This protein binds this small molecule.
Small molecule (SMILES): N[C@@H](CCC(=O)O)C(=O)O

Sequence of chain 1.D:
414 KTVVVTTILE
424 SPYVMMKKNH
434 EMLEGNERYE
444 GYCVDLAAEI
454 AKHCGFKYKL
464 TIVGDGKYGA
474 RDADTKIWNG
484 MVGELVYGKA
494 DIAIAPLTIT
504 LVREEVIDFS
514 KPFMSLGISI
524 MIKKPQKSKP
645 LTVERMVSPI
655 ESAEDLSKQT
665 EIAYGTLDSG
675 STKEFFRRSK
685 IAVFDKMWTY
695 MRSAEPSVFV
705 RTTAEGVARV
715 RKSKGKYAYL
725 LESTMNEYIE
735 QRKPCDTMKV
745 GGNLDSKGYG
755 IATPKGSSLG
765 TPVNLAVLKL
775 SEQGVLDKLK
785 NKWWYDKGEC

Binding-site contacts:
Ligand atom C contacts residue THR501 of chain 1.D at 3.4 Å.
Ligand atom N contacts residue GLU726 of chain 1.D at 3.1 Å (salt-bridge).
Ligand atom OXT contacts residue LEU500 of chain 1.D at 3.3 Å.
Ligand atom OE2 contacts residue THR676 of chain 1.D at 3.6 Å.
Ligand atom C contacts residue SER675 of chain 1.D at 3.7 Å.
Ligand atom OE2 contacts residue SER675 of chain 1.D at 3.4 Å (h-bond).
Ligand atom N contacts residue TYR753 of chain 1.D at 3.2 Å.
Ligand atom CG contacts residue GLU726 of chain 1.D at 3.6 Å.
Ligand atom OE2 contacts residue LEU671 of chain 1.D at 3.9 Å.
Ligand atom CG contacts residue TYR471 of chain 1.D at 4.0 Å (hydrophobic).
Ligand atom CD contacts residue THR676 of chain 1.D at 4.2 Å.
Ligand atom CD contacts residue GLU726 of chain 1.D at 3.8 Å.
Ligand atom OXT contacts residue TYR471 of chain 1.D at 3.7 Å.
Ligand atom CA contacts residue SER675 of chain 1.D at 3.9 Å.
Ligand atom O contacts residue GLY674 of chain 1.D at 3.7 Å.
Ligand atom CB contacts residue GLU726 of chain 1.D at 4.0 Å.
Ligand atom N contacts residue TYR471 of chain 1.D at 4.2 Å.
Ligand atom OE1 contacts residue GLU726 of chain 1.D at 3.6 Å.
Ligand atom O contacts residue ARG506 of chain 1.D at 2.8 Å (salt-bridge).
Ligand atom OE2 contacts residue GLU726 of chain 1.D at 4.2 Å.
Ligand atom C contacts residue PRO499 of chain 1.D at 4.1 Å (hydrophobic).
Ligand atom O contacts residue SER675 of chain 1.D at 2.8 Å (h-bond).
Ligand atom CB contacts residue SER675 of chain 1.D at 4.1 Å.
Ligand atom CA contacts residue GLU726 of chain 1.D at 3.2 Å.
Ligand atom C contacts residue TYR471 of chain 1.D at 3.8 Å (hydrophobic).
Ligand atom CD contacts residue LEU671 of chain 1.D at 3.8 Å (hydrophobic).
Ligand atom N contacts residue PRO499 of chain 1.D at 3.1 Å (h-bond).
Ligand atom C contacts residue ARG506 of chain 1.D at 3.5 Å.
Ligand atom CA contacts residue PRO499 of chain 1.D at 4.1 Å (hydrophobic).
Ligand atom OE1 contacts residue LEU725 of chain 1.D at 4.1 Å.
Ligand atom N contacts residue THR501 of chain 1.D at 3.0 Å (h-bond).
Ligand atom OE2 contacts residue GLY674 of chain 1.D at 3.5 Å.
Ligand atom O contacts residue TYR471 of chain 1.D at 3.6 Å.
Ligand atom OXT contacts residue ARG506 of chain 1.D at 3.1 Å (salt-bridge).
Ligand atom CG contacts residue LEU671 of chain 1.D at 3.9 Å (hydrophobic).
Ligand atom CA contacts residue THR501 of chain 1.D at 3.3 Å.
Ligand atom OXT contacts residue THR501 of chain 1.D at 2.8 Å (h-bond).
Ligand atom CB contacts residue TYR471 of chain 1.D at 3.5 Å (hydrophobic).
Ligand atom OXT contacts residue PRO499 of chain 1.D at 3.3 Å (h-bond).
Ligand atom OE1 contacts residue THR676 of chain 1.D at 3.8 Å.